Binding-site contacts:
Ligand atom C9 contacts residue PRO53 of chain 3.C at 4.2 Å (hydrophobic).
Ligand atom O9A contacts residue ILE121 of chain 3.C at 3.5 Å.
Ligand atom CL1 contacts residue PRO53 of chain 3.C at 4.2 Å.
Ligand atom O2 contacts residue PRO53 of chain 3.C at 3.3 Å.
Ligand atom C1 contacts residue GLY123 of chain 3.C at 4.4 Å.
Ligand atom CL2 contacts residue THR98 of chain 3.C at 4.1 Å.
Ligand atom O4 contacts residue PRO50 of chain 3.C at 3.4 Å.
Ligand atom O9B contacts residue PRO53 of chain 3.C at 4.0 Å.
Ligand atom C1 contacts residue TYR125 of chain 3.C at 3.8 Å (hydrophobic).
Ligand atom C1 contacts residue PRO53 of chain 3.C at 4.4 Å (hydrophobic).
Ligand atom C2 contacts residue GLY52 of chain 3.C at 4.2 Å.
Ligand atom O2 contacts residue ILE51 of chain 3.C at 4.5 Å.
Ligand atom N9 contacts residue PRO53 of chain 3.C at 4.2 Å.
Ligand atom CL2 contacts residue ILE121 of chain 3.C at 4.2 Å.
Ligand atom CL2 contacts residue GLY123 of chain 3.C at 3.7 Å.
Ligand atom C2 contacts residue PRO53 of chain 3.C at 4.1 Å (hydrophobic).
Ligand atom CL2 contacts residue TYR125 of chain 3.C at 3.9 Å.
Ligand atom N2 contacts residue PRO50 of chain 3.C at 4.4 Å.
Ligand atom C1 contacts residue GLY52 of chain 3.C at 4.3 Å.
Ligand atom N9 contacts residue ILE121 of chain 3.C at 4.4 Å.
Ligand atom O2 contacts residue GLY52 of chain 3.C at 3.2 Å.
Ligand atom CL2 contacts residue GLY52 of chain 3.C at 4.3 Å.
Ligand atom CL2 contacts residue PRO53 of chain 3.C at 3.7 Å.
Ligand atom C4 contacts residue PRO50 of chain 3.C at 4.4 Å (hydrophobic).
Ligand atom C8 contacts residue PRO53 of chain 3.C at 4.0 Å (hydrophobic).
Ligand atom CL1 contacts residue GLY123 of chain 3.C at 3.9 Å.
Ligand atom C1 contacts residue PRO50 of chain 3.C at 4.1 Å (hydrophobic).
Ligand atom CL1 contacts residue TYR125 of chain 3.C at 3.7 Å.
Ligand atom CL1 contacts residue ILE51 of chain 3.C at 4.0 Å.
Ligand atom C2 contacts residue PRO50 of chain 3.C at 4.0 Å (hydrophobic).
Ligand atom CL1 contacts residue ILE124 of chain 3.C at 3.3 Å.
Ligand atom CL1 contacts residue PRO50 of chain 3.C at 3.6 Å.
Ligand atom CL1 contacts residue GLY52 of chain 3.C at 3.3 Å.
Ligand atom O2 contacts residue PRO50 of chain 3.C at 4.1 Å.

The small molecule below binds the protein below.
Small molecule (SMILES): O=C(N[C@H](CO)[C@H](O)c1ccc([N+](=O)[O-])cc1)C(Cl)Cl

Sequence of chain 3.C:
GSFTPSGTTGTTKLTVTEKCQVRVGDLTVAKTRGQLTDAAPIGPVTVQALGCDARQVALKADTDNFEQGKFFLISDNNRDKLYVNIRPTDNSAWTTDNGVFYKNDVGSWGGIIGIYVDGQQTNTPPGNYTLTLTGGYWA